Binding-site contacts:
Ligand atom C6 contacts residue LEU209 of chain 1.C at 4.5 Å (hydrophobic).
Ligand atom C2 contacts residue PHE217 of chain 1.C at 4.3 Å (hydrophobic).
Ligand atom O2 contacts residue SER282 of chain 1.C at 3.2 Å (h-bond).
Ligand atom N1 contacts residue TYR35 of chain 1.C at 3.9 Å.
Ligand atom O3 contacts residue PHE217 of chain 1.C at 3.7 Å.
Ligand atom C2 contacts residue LEU23 of chain 1.C at 4.1 Å (hydrophobic).
Ligand atom O3 contacts residue TYR35 of chain 1.C at 4.3 Å.
Ligand atom C3 contacts residue LEU23 of chain 1.C at 4.0 Å (hydrophobic).
Ligand atom O2 contacts residue LEU209 of chain 1.C at 4.3 Å.
Ligand atom C6 contacts residue SER282 of chain 1.C at 4.3 Å.
Ligand atom C4 contacts residue LEU38 of chain 1.C at 4.5 Å (hydrophobic).
Ligand atom O3 contacts residue ILE91 of chain 1.C at 4.5 Å.
Ligand atom C3 contacts residue SER213 of chain 1.C at 4.1 Å.
Ligand atom O2 contacts residue HIS281 of chain 1.C at 3.7 Å.
Ligand atom O3 contacts residue LEU209 of chain 1.C at 3.8 Å.
Ligand atom N1 contacts residue LEU209 of chain 1.C at 3.9 Å.
Ligand atom C2 contacts residue ILE91 of chain 1.C at 4.1 Å (hydrophobic).
Ligand atom O2 contacts residue TYR35 of chain 1.C at 3.9 Å.
Ligand atom N1 contacts residue SER282 of chain 1.C at 4.4 Å.
Ligand atom C4 contacts residue VAL208 of chain 1.C at 4.0 Å (hydrophobic).
Ligand atom O3 contacts residue GLY87 of chain 1.C at 4.3 Å.
Ligand atom OH contacts residue VAL208 of chain 1.C at 4.4 Å.
Ligand atom C6 contacts residue LEU38 of chain 1.C at 4.2 Å (hydrophobic).
Ligand atom C5 contacts residue LEU38 of chain 1.C at 3.8 Å (hydrophobic).
Ligand atom C6 contacts residue TYR35 of chain 1.C at 4.4 Å (hydrophobic).
Ligand atom C2 contacts residue SER213 of chain 1.C at 4.4 Å.
Ligand atom C6 contacts residue VAL208 of chain 1.C at 3.7 Å (hydrophobic).
Ligand atom C1 contacts residue TYR35 of chain 1.C at 4.1 Å (hydrophobic).
Ligand atom C5 contacts residue VAL208 of chain 1.C at 3.6 Å (hydrophobic).
Ligand atom C1 contacts residue LEU209 of chain 1.C at 4.3 Å (hydrophobic).

This small molecule binds to this protein.
Small molecule (SMILES): O=[N+]([O-])c1ccc(O)cc1

Sequence of chain 1.C:
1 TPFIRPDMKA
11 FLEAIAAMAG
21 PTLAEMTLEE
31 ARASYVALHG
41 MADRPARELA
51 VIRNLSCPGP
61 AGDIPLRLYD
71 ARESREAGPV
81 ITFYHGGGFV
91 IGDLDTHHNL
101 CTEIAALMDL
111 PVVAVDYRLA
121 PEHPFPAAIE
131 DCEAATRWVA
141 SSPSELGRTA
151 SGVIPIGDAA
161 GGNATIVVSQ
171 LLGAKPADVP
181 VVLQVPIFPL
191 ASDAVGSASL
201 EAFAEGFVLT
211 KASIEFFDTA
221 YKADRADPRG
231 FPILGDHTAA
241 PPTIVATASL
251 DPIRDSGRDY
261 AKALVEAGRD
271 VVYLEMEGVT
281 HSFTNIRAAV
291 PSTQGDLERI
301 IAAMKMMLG